Sequence of chain 1.F:
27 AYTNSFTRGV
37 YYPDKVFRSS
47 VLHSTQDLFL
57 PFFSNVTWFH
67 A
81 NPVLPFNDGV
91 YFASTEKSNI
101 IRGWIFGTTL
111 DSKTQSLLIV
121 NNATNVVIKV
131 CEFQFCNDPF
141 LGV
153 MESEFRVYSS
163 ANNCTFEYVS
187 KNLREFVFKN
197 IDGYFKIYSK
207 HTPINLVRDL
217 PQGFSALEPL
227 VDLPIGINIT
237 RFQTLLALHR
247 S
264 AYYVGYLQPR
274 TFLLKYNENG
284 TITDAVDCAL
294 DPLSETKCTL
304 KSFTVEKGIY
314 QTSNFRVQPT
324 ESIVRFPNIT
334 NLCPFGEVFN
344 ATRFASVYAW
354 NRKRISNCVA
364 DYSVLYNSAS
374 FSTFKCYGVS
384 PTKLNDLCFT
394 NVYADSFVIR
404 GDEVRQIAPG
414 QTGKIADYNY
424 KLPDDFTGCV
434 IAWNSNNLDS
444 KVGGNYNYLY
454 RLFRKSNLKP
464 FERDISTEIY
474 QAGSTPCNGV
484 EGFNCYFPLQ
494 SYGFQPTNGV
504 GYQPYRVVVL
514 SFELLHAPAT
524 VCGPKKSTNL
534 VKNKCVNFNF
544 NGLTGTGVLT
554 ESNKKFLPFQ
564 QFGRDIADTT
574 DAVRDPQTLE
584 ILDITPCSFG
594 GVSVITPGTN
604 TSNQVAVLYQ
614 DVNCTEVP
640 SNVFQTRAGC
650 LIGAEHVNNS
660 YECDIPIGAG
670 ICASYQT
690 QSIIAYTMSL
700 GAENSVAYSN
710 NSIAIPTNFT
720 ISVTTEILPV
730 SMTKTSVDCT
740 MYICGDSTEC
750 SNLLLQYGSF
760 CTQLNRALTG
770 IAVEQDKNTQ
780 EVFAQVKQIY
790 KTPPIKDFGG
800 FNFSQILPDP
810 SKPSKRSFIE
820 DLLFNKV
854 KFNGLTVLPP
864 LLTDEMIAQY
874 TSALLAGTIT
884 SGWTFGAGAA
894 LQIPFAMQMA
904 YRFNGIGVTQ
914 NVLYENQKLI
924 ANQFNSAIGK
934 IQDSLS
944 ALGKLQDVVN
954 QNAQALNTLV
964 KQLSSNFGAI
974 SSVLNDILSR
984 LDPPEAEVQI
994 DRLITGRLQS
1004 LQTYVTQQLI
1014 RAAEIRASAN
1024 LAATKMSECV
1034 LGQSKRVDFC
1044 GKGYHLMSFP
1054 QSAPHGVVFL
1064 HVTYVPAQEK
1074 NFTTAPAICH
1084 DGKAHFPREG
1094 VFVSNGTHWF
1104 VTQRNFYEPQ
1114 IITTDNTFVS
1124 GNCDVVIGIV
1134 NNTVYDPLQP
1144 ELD

Binding-site contacts:
Ligand atom C4 contacts residue ASN122 of chain 1.F at 4.3 Å.
Ligand atom C3 contacts residue ASN122 of chain 1.F at 3.8 Å.
Ligand atom C7 contacts residue THR124 of chain 1.F at 3.9 Å.
Ligand atom C2 contacts residue ASN122 of chain 1.F at 2.5 Å.
Ligand atom C1 contacts residue ASN122 of chain 1.F at 1.4 Å.
Ligand atom O5 contacts residue VAL127 of chain 1.F at 3.9 Å.
Ligand atom C2 contacts residue THR124 of chain 1.F at 4.3 Å.
Ligand atom C6 contacts residue VAL127 of chain 1.F at 3.8 Å (hydrophobic).
Ligand atom C5 contacts residue ASN122 of chain 1.F at 3.7 Å.
Ligand atom O4 contacts residue VAL171 of chain 1.F at 4.3 Å.
Ligand atom C1 contacts residue VAL127 of chain 1.F at 4.4 Å (hydrophobic).
Ligand atom N2 contacts residue ASN122 of chain 1.F at 2.9 Å (h-bond).
Ligand atom C5 contacts residue VAL127 of chain 1.F at 3.6 Å (hydrophobic).
Ligand atom C7 contacts residue ASN122 of chain 1.F at 4.0 Å.
Ligand atom O5 contacts residue ASN122 of chain 1.F at 2.4 Å (h-bond).
Ligand atom N2 contacts residue THR124 of chain 1.F at 3.3 Å.
Ligand atom C1 contacts residue THR124 of chain 1.F at 4.0 Å.
Ligand atom C8 contacts residue THR124 of chain 1.F at 3.5 Å.
Ligand atom O6 contacts residue VAL127 of chain 1.F at 4.2 Å.

A protein and the small-molecule ligand that binds it are described below.
Small molecule (SMILES): CC(=O)N[C@@H]1[C@@H](O)[C@H](O)[C@@H](CO)O[C@H]1O